This protein binds this small molecule.
Small molecule (SMILES): CC(=O)N[C@@H]1[C@@H](O)[C@H](O)[C@@H](CO)O[C@H]1O

Binding-site contacts:
Ligand atom C7 contacts residue ASN286 of chain 3.A at 3.5 Å.
Ligand atom C8 contacts residue ASN275 of chain 3.A at 4.0 Å.
Ligand atom C3 contacts residue ASN286 of chain 3.A at 3.8 Å.
Ligand atom C5 contacts residue ASN286 of chain 3.A at 3.6 Å.
Ligand atom C1 contacts residue ASN286 of chain 3.A at 1.4 Å.
Ligand atom C4 contacts residue ASN286 of chain 3.A at 4.2 Å.
Ligand atom N2 contacts residue ASN286 of chain 3.A at 3.0 Å (h-bond).
Ligand atom C2 contacts residue ASN286 of chain 3.A at 2.5 Å.
Ligand atom O7 contacts residue ASN286 of chain 3.A at 3.5 Å (h-bond).
Ligand atom O5 contacts residue ASN286 of chain 3.A at 2.3 Å (h-bond).

Sequence of chain 3.A:
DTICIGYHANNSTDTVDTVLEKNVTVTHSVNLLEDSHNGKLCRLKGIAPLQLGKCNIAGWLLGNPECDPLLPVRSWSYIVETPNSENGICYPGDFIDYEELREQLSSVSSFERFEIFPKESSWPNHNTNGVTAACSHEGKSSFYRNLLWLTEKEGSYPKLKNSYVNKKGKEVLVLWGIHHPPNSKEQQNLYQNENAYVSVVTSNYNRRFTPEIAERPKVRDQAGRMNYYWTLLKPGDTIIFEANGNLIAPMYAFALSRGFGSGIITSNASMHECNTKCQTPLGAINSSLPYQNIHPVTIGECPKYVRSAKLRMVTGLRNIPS